Binding-site contacts:
Ligand atom C2 contacts residue PHE459 of chain 1.E at 3.5 Å (hydrophobic).
Ligand atom C1 contacts residue PHE170 of chain 1.E at 3.9 Å (hydrophobic).
Ligand atom C6 contacts residue LEU173 of chain 1.E at 3.8 Å (hydrophobic).
Ligand atom C2 contacts residue ASP457 of chain 1.E at 4.2 Å.
Ligand atom C3 contacts residue CYS301 of chain 1.E at 3.8 Å (hydrophobic).
Ligand atom C2 contacts residue PHE170 of chain 1.E at 3.8 Å (hydrophobic).
Ligand atom C5 contacts residue PHE170 of chain 1.E at 3.9 Å (hydrophobic).
Ligand atom C10 contacts residue TRP177 of chain 1.E at 4.2 Å (hydrophobic).
Ligand atom C8 contacts residue ASP457 of chain 1.E at 3.9 Å.
Ligand atom C8 contacts residue PHE296 of chain 1.E at 3.3 Å (hydrophobic).
Ligand atom C9 contacts residue CYS302 of chain 1.E at 3.4 Å (hydrophobic).
Ligand atom C1 contacts residue PHE459 of chain 1.E at 3.6 Å (hydrophobic).
Ligand atom O9 contacts residue PHE170 of chain 1.E at 3.5 Å.
Ligand atom C7 contacts residue MET124 of chain 1.E at 3.8 Å (hydrophobic).
Ligand atom C4 contacts residue PHE170 of chain 1.E at 3.6 Å (hydrophobic).
Ligand atom C8 contacts residue PHE459 of chain 1.E at 4.2 Å (hydrophobic).
Ligand atom C4 contacts residue CYS303 of chain 1.E at 4.3 Å (hydrophobic).
Ligand atom C3 contacts residue CYS303 of chain 1.E at 3.8 Å (hydrophobic).
Ligand atom C3 contacts residue PHE170 of chain 1.E at 3.7 Å (hydrophobic).
Ligand atom O9 contacts residue CYS303 of chain 1.E at 4.3 Å.
Ligand atom C10 contacts residue CYS302 of chain 1.E at 3.0 Å (hydrophobic).
Ligand atom O9 contacts residue CYS302 of chain 1.E at 3.1 Å (h-bond).
Ligand atom C4 contacts residue PHE459 of chain 1.E at 4.1 Å (hydrophobic).
Ligand atom C2 contacts residue CYS301 of chain 1.E at 4.2 Å (hydrophobic).
Ligand atom C5 contacts residue PHE459 of chain 1.E at 4.3 Å (hydrophobic).
Ligand atom C2 contacts residue PHE296 of chain 1.E at 3.9 Å (hydrophobic).
Ligand atom C6 contacts residue PHE459 of chain 1.E at 4.0 Å (hydrophobic).
Ligand atom C7 contacts residue PHE296 of chain 1.E at 3.9 Å (hydrophobic).
Ligand atom O9 contacts residue ASN169 of chain 1.E at 3.8 Å.
Ligand atom C9 contacts residue PHE170 of chain 1.E at 3.8 Å (hydrophobic).
Ligand atom C9 contacts residue CYS303 of chain 1.E at 4.2 Å (hydrophobic).
Ligand atom C7 contacts residue PHE459 of chain 1.E at 3.9 Å (hydrophobic).
Ligand atom C10 contacts residue PHE465 of chain 1.E at 4.0 Å (hydrophobic).
Ligand atom C11 contacts residue CYS302 of chain 1.E at 1.8 Å (hydrophobic).
Ligand atom C6 contacts residue PHE170 of chain 1.E at 4.0 Å (hydrophobic).
Ligand atom C11 contacts residue PHE465 of chain 1.E at 3.7 Å (hydrophobic).
Ligand atom C3 contacts residue PHE459 of chain 1.E at 3.8 Å (hydrophobic).
Ligand atom C5 contacts residue TRP177 of chain 1.E at 4.1 Å (hydrophobic).
Ligand atom C1 contacts residue PHE296 of chain 1.E at 4.1 Å (hydrophobic).
Ligand atom O9 contacts residue CYS301 of chain 1.E at 3.5 Å.

Sequence of chain 1.E:
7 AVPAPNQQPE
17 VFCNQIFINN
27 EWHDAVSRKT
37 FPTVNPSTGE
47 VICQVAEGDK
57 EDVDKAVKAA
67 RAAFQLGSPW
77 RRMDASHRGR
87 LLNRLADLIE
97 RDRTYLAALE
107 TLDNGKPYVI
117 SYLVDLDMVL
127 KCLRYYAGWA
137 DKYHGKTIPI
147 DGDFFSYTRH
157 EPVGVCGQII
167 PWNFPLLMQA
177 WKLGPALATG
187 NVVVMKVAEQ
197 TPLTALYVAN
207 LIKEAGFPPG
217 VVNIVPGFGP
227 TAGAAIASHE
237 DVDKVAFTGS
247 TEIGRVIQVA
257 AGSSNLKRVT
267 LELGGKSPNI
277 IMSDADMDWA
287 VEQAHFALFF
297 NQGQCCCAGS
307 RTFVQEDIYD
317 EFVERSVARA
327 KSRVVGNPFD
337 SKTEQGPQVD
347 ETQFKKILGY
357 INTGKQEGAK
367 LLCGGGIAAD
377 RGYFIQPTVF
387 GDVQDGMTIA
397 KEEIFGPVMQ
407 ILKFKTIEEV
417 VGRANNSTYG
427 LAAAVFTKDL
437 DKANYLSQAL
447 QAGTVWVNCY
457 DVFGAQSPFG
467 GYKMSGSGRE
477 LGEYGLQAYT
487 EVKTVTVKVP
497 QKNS

The small molecule below binds the protein below.
Small molecule (SMILES): CCC(=O)c1ccc(CC)cc1